A protein and the small-molecule ligand that binds it are described below.
Small molecule (SMILES): CC(=O)N[C@@H]1[C@@H](O)[C@H](O)[C@@H](CO)O[C@H]1O

Sequence of chain 1.A:
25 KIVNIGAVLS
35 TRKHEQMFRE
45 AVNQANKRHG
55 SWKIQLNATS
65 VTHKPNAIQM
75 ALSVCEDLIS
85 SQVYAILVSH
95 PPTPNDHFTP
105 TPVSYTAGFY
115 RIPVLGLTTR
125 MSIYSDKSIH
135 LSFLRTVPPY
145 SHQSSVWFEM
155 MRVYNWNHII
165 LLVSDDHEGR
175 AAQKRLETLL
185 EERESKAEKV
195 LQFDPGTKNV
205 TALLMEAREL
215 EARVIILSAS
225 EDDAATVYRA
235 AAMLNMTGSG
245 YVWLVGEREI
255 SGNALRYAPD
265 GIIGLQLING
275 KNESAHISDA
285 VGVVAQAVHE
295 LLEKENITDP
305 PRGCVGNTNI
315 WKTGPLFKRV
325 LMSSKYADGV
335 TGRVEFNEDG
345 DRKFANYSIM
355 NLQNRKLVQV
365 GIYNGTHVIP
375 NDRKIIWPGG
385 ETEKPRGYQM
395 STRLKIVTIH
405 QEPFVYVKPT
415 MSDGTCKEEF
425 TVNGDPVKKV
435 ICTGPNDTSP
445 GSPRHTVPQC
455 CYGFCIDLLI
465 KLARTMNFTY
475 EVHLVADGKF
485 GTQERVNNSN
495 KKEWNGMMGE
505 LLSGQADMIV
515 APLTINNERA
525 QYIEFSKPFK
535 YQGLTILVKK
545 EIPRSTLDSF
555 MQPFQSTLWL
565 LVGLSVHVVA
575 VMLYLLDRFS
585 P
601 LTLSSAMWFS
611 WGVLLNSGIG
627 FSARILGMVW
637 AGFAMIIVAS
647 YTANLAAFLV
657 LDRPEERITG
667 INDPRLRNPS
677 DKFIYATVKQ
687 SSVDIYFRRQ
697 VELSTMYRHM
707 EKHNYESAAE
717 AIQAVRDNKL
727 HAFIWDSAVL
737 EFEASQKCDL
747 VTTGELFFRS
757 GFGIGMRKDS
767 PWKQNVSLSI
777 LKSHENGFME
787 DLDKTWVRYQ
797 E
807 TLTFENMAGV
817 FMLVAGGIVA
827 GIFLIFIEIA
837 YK

Binding-site contacts:
Ligand atom C6 contacts residue PRO447 of chain 1.A at 4.3 Å (hydrophobic).
Ligand atom C5 contacts residue ASN440 of chain 1.A at 3.3 Å.
Ligand atom C3 contacts residue ASN440 of chain 1.A at 3.4 Å.
Ligand atom C3 contacts residue HIS449 of chain 1.A at 3.9 Å.
Ligand atom C7 contacts residue ASN440 of chain 1.A at 4.3 Å.
Ligand atom O5 contacts residue SER446 of chain 1.A at 4.3 Å.
Ligand atom C4 contacts residue ASN440 of chain 1.A at 3.4 Å.
Ligand atom N2 contacts residue ASN440 of chain 1.A at 3.6 Å.
Ligand atom O4 contacts residue HIS449 of chain 1.A at 3.9 Å.
Ligand atom C2 contacts residue HIS449 of chain 1.A at 4.2 Å.
Ligand atom C1 contacts residue ASN440 of chain 1.A at 1.4 Å.
Ligand atom O5 contacts residue ASN440 of chain 1.A at 2.4 Å (h-bond).
Ligand atom C6 contacts residue SER446 of chain 1.A at 3.7 Å.
Ligand atom C4 contacts residue HIS449 of chain 1.A at 3.7 Å.
Ligand atom O3 contacts residue HIS449 of chain 1.A at 2.9 Å (h-bond).
Ligand atom O6 contacts residue SER446 of chain 1.A at 4.3 Å.
Ligand atom C8 contacts residue ASN440 of chain 1.A at 4.1 Å.
Ligand atom O3 contacts residue ASN440 of chain 1.A at 4.2 Å.
Ligand atom C2 contacts residue ASN440 of chain 1.A at 2.5 Å.
Ligand atom C6 contacts residue ASN440 of chain 1.A at 4.0 Å.